Binding-site contacts:
Ligand atom N11 contacts residue ARG37 of chain 3.A at 4.2 Å.
Ligand atom C14 contacts residue LEU157 of chain 3.A at 4.4 Å (hydrophobic).
Ligand atom C7 contacts residue VAL39 of chain 3.A at 3.4 Å (hydrophobic).
Ligand atom C16 contacts residue LEU157 of chain 3.A at 4.0 Å (hydrophobic).
Ligand atom C15 contacts residue LEU57 of chain 3.B at 4.1 Å (hydrophobic).
Ligand atom C10 contacts residue ALA74 of chain 3.A at 4.3 Å (hydrophobic).
Ligand atom C8 contacts residue ARG37 of chain 3.A at 3.7 Å.
Ligand atom C15 contacts residue MET47 of chain 3.B at 3.9 Å (hydrophobic).
Ligand atom C14 contacts residue LEU14 of chain 3.B at 4.4 Å (hydrophobic).
Ligand atom C6 contacts residue LEU157 of chain 3.A at 4.2 Å (hydrophobic).
Ligand atom C3 contacts residue TYR16 of chain 3.B at 4.1 Å (hydrophobic).
Ligand atom CL19 contacts residue ILE11 of chain 3.A at 3.6 Å.
Ligand atom C4 contacts residue MET47 of chain 3.B at 4.3 Å (hydrophobic).
Ligand atom C17 contacts residue LEU159 of chain 3.A at 3.5 Å (hydrophobic).
Ligand atom C3 contacts residue MET47 of chain 3.B at 3.7 Å (hydrophobic).
Ligand atom C13 contacts residue MET47 of chain 3.B at 3.8 Å (hydrophobic).
Ligand atom CL20 contacts residue MET47 of chain 3.B at 4.3 Å.
Ligand atom C8 contacts residue ALA74 of chain 3.A at 3.6 Å (hydrophobic).
Ligand atom C9 contacts residue ARG37 of chain 3.A at 3.6 Å.
Ligand atom C18 contacts residue LEU159 of chain 3.A at 4.0 Å (hydrophobic).
Ligand atom CL19 contacts residue LEU53 of chain 3.B at 4.3 Å.
Ligand atom CL20 contacts residue ILE54 of chain 3.B at 4.1 Å.
Ligand atom C2 contacts residue TYR16 of chain 3.B at 3.3 Å (hydrophobic).
Ligand atom C17 contacts residue LEU157 of chain 3.A at 4.2 Å (hydrophobic).
Ligand atom C7 contacts residue ALA74 of chain 3.A at 4.0 Å (hydrophobic).
Ligand atom C7 contacts residue ARG37 of chain 3.A at 3.5 Å.
Ligand atom CL20 contacts residue LEU57 of chain 3.B at 3.5 Å.
Ligand atom C18 contacts residue MET47 of chain 3.B at 4.4 Å (hydrophobic).
Ligand atom C9 contacts residue ALA74 of chain 3.A at 3.8 Å (hydrophobic).
Ligand atom C16 contacts residue LEU159 of chain 3.A at 4.3 Å (hydrophobic).
Ligand atom C1 contacts residue TYR16 of chain 3.B at 3.8 Å (hydrophobic).
Ligand atom C15 contacts residue LEU157 of chain 3.A at 4.1 Å (hydrophobic).
Ligand atom C8 contacts residue SER38 of chain 3.A at 4.4 Å.
Ligand atom C7 contacts residue SER38 of chain 3.A at 4.1 Å.
Ligand atom C12 contacts residue TYR16 of chain 3.B at 3.9 Å (hydrophobic).
Ligand atom C14 contacts residue LEU57 of chain 3.B at 4.0 Å (hydrophobic).
Ligand atom C14 contacts residue MET47 of chain 3.B at 3.5 Å (hydrophobic).
Ligand atom CL20 contacts residue LEU53 of chain 3.B at 3.8 Å.
Ligand atom C6 contacts residue VAL39 of chain 3.A at 3.5 Å (hydrophobic).
Ligand atom C16 contacts residue MET47 of chain 3.B at 4.1 Å (hydrophobic).

Sequence of chain 3.B:
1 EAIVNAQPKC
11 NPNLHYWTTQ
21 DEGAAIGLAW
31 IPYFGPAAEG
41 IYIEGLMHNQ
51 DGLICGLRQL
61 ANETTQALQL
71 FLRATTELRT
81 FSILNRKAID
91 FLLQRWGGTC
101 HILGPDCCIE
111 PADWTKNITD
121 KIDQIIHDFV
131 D

Sequence of chain 3.A:
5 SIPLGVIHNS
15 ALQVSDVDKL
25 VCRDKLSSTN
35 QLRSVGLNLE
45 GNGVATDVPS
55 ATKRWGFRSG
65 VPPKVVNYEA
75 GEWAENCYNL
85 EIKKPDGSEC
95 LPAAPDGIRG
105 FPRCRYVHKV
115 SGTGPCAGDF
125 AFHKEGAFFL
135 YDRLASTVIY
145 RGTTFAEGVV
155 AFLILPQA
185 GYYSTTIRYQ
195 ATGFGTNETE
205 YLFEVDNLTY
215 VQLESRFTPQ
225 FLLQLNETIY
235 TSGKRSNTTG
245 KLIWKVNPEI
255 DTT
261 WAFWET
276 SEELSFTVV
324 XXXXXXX

A protein and the small-molecule ligand that binds it are described below.
Small molecule (SMILES): CN[C@H]1CC[C@@H](c2ccc(Cl)c(Cl)c2)c2ccccc21